Binding-site contacts:
Ligand atom C4 contacts residue PRO252 of chain 22.A at 4.3 Å (hydrophobic).
Ligand atom C1 contacts residue ALA146 of chain 23.A at 4.0 Å (hydrophobic).
Ligand atom O1B contacts residue SER147 of chain 23.A at 2.7 Å (h-bond).
Ligand atom C6 contacts residue TYR145 of chain 23.A at 3.4 Å (hydrophobic).
Ligand atom C4 contacts residue TYR250 of chain 22.A at 4.2 Å (hydrophobic).
Ligand atom O1A contacts residue SER147 of chain 23.A at 3.1 Å (h-bond).
Ligand atom C7 contacts residue TYR145 of chain 23.A at 3.9 Å (hydrophobic).
Ligand atom O1B contacts residue PRO252 of chain 22.A at 3.4 Å.
Ligand atom O1A contacts residue ALA146 of chain 23.A at 3.2 Å.
Ligand atom C5 contacts residue TYR145 of chain 23.A at 3.3 Å (hydrophobic).
Ligand atom C9 contacts residue ALA146 of chain 23.A at 4.4 Å (hydrophobic).
Ligand atom C10 contacts residue TYR145 of chain 23.A at 3.6 Å (hydrophobic).
Ligand atom N5 contacts residue TYR145 of chain 23.A at 2.6 Å (h-bond).
Ligand atom C4 contacts residue TYR145 of chain 23.A at 3.6 Å (hydrophobic).
Ligand atom C10 contacts residue TYR250 of chain 22.A at 2.8 Å (hydrophobic).
Ligand atom N5 contacts residue TYR250 of chain 22.A at 3.8 Å.
Ligand atom C8 contacts residue ALA146 of chain 23.A at 4.4 Å (hydrophobic).
Ligand atom C5 contacts residue TYR250 of chain 22.A at 4.3 Å (hydrophobic).
Ligand atom O1B contacts residue ALA146 of chain 23.A at 4.3 Å.
Ligand atom O10 contacts residue ASN96 of chain 22.A at 4.2 Å.
Ligand atom C11 contacts residue ARG143 of chain 23.A at 3.9 Å.
Ligand atom O4 contacts residue TYR250 of chain 22.A at 3.0 Å.
Ligand atom O10 contacts residue TYR250 of chain 22.A at 2.2 Å (h-bond).
Ligand atom C3 contacts residue PRO252 of chain 22.A at 4.4 Å (hydrophobic).
Ligand atom O8 contacts residue TYR145 of chain 23.A at 4.2 Å.
Ligand atom O4 contacts residue ASN251 of chain 22.A at 4.3 Å.
Ligand atom O4 contacts residue TYR145 of chain 23.A at 4.2 Å.
Ligand atom C11 contacts residue TYR145 of chain 23.A at 3.7 Å (hydrophobic).
Ligand atom C1 contacts residue PRO252 of chain 22.A at 4.1 Å (hydrophobic).
Ligand atom O4 contacts residue PRO252 of chain 22.A at 4.0 Å.
Ligand atom C6 contacts residue ALA146 of chain 23.A at 4.3 Å (hydrophobic).
Ligand atom O9 contacts residue ALA146 of chain 23.A at 3.3 Å.
Ligand atom C8 contacts residue TYR145 of chain 23.A at 4.2 Å (hydrophobic).
Ligand atom C11 contacts residue TYR250 of chain 22.A at 3.0 Å (hydrophobic).
Ligand atom C1 contacts residue SER147 of chain 23.A at 3.6 Å.

Sequence of chain 23.A:
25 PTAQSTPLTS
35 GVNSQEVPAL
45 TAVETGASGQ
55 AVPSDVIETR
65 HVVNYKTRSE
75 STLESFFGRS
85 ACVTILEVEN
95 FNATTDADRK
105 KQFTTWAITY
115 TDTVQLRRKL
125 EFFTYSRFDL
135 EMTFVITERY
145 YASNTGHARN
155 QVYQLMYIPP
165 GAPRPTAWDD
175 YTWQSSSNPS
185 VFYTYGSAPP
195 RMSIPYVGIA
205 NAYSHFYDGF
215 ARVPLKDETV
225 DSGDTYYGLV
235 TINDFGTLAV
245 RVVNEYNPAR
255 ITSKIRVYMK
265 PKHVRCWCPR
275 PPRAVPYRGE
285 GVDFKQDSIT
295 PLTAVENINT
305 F

This small molecule binds to this protein.
Small molecule (SMILES): CC(=O)N[C@H]1[C@H]([C@H](O)[C@H](O)CO)O[C@@](O)(C(=O)O)C[C@@H]1O

Sequence of chain 22.A:
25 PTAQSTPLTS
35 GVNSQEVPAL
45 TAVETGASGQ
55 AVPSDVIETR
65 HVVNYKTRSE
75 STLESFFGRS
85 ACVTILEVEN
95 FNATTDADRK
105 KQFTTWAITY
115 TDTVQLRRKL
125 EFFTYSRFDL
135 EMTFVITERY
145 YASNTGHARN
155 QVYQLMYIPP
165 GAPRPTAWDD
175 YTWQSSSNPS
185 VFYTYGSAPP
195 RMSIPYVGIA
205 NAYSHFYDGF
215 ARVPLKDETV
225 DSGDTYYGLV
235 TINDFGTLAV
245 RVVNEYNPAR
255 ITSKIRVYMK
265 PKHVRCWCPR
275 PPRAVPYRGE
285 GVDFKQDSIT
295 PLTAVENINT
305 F